Binding-site contacts:
Ligand atom O5 contacts residue ASN630 of chain 1.C at 2.1 Å (h-bond).
Ligand atom C4 contacts residue ASN630 of chain 1.C at 3.8 Å.
Ligand atom N2 contacts residue ASN630 of chain 1.C at 3.1 Å (h-bond).
Ligand atom C7 contacts residue ASN630 of chain 1.C at 3.5 Å.
Ligand atom C1 contacts residue ASN630 of chain 1.C at 1.4 Å.
Ligand atom C6 contacts residue ASN630 of chain 1.C at 4.3 Å.
Ligand atom O7 contacts residue ASN630 of chain 1.C at 3.4 Å (h-bond).
Ligand atom C3 contacts residue ASN630 of chain 1.C at 3.6 Å.
Ligand atom O6 contacts residue ASN630 of chain 1.C at 4.1 Å.
Ligand atom C5 contacts residue ASN630 of chain 1.C at 3.4 Å.
Ligand atom C2 contacts residue ASN630 of chain 1.C at 2.3 Å.

Sequence of chain 1.C:
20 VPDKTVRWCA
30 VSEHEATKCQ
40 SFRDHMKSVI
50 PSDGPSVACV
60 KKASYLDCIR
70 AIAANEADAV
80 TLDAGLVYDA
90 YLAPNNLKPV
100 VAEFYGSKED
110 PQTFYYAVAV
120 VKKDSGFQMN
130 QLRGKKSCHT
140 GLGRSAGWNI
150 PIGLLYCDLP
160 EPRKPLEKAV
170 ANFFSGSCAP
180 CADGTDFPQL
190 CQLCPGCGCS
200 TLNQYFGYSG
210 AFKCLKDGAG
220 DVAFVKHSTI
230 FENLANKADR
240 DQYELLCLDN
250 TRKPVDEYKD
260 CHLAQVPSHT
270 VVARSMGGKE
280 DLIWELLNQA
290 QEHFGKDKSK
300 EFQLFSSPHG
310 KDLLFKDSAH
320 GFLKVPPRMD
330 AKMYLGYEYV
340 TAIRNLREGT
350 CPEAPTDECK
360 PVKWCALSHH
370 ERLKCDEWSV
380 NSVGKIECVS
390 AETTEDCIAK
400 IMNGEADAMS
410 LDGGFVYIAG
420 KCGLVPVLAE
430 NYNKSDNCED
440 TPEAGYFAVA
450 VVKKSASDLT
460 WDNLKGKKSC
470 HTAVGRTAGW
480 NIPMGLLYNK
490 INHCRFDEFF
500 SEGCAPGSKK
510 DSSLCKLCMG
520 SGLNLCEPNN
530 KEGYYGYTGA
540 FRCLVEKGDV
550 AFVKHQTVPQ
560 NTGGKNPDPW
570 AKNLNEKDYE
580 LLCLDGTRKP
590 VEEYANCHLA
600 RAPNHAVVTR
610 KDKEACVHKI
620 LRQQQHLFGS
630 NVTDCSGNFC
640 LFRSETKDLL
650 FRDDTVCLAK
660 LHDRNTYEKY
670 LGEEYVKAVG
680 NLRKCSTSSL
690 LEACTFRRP

The small molecule below binds the protein below.
Small molecule (SMILES): CC(=O)N[C@@H]1[C@@H](O)[C@H](O)[C@@H](CO)O[C@H]1O